A protein and the small-molecule ligand that binds it are described below.
Small molecule (SMILES): OC[C@H]1O[C@@H](O)[C@H](O)[C@@H](O)[C@@H]1O

Binding-site contacts:
Ligand atom O4 contacts residue GLY218 of chain 1.A at 3.6 Å.
Ligand atom C2 contacts residue HIS239 of chain 1.A at 3.7 Å.
Ligand atom C3 contacts residue GLY125 of chain 1.A at 4.2 Å.
Ligand atom C1 contacts residue GLU276 of chain 1.A at 3.1 Å.
Ligand atom O3 contacts residue GLY125 of chain 1.A at 3.1 Å.
Ligand atom O1 contacts residue ASN136 of chain 1.A at 3.3 Å (h-bond).
Ligand atom O3 contacts residue GLU236 of chain 1.A at 2.6 Å (salt-bridge).
Ligand atom O3 contacts residue ALA124 of chain 1.A at 3.8 Å.
Ligand atom O4 contacts residue LEU165 of chain 1.A at 4.0 Å.
Ligand atom C2 contacts residue THR135 of chain 1.A at 3.4 Å.
Ligand atom C3 contacts residue GLU236 of chain 1.A at 3.4 Å.
Ligand atom C6 contacts residue GLY218 of chain 1.A at 3.4 Å.
Ligand atom O5 contacts residue LEU217 of chain 1.A at 4.0 Å.
Ligand atom C2 contacts residue ALA124 of chain 1.A at 3.9 Å (hydrophobic).
Ligand atom O1 contacts residue THR135 of chain 1.A at 3.5 Å.
Ligand atom O6 contacts residue ASP164 of chain 1.A at 2.7 Å (salt-bridge).
Ligand atom O2 contacts residue THR135 of chain 1.A at 2.7 Å (h-bond).
Ligand atom O4 contacts residue ASP164 of chain 1.A at 2.6 Å (salt-bridge).
Ligand atom O3 contacts residue ASN163 of chain 1.A at 2.9 Å (h-bond).
Ligand atom C2 contacts residue GLY125 of chain 1.A at 4.1 Å.
Ligand atom O5 contacts residue GLU276 of chain 1.A at 3.6 Å (salt-bridge).
Ligand atom O3 contacts residue PRO126 of chain 1.A at 3.7 Å.
Ligand atom O5 contacts residue GLY216 of chain 1.A at 3.6 Å.
Ligand atom C2 contacts residue GLU236 of chain 1.A at 3.5 Å.
Ligand atom O1 contacts residue HIS239 of chain 1.A at 3.0 Å (h-bond).
Ligand atom O4 contacts residue ASN163 of chain 1.A at 3.5 Å (h-bond).
Ligand atom C5 contacts residue GLY218 of chain 1.A at 3.7 Å.
Ligand atom O1 contacts residue GLU276 of chain 1.A at 2.7 Å (salt-bridge).
Ligand atom C4 contacts residue ASN163 of chain 1.A at 4.1 Å.
Ligand atom C5 contacts residue LEU217 of chain 1.A at 3.6 Å (hydrophobic).
Ligand atom C6 contacts residue ASP164 of chain 1.A at 3.4 Å.
Ligand atom O6 contacts residue ALA124 of chain 1.A at 3.7 Å.
Ligand atom C6 contacts residue GLY216 of chain 1.A at 3.9 Å.
Ligand atom C6 contacts residue LEU217 of chain 1.A at 3.9 Å (hydrophobic).
Ligand atom O2 contacts residue PRO126 of chain 1.A at 4.1 Å.
Ligand atom O2 contacts residue HIS239 of chain 1.A at 2.9 Å (h-bond).
Ligand atom O2 contacts residue GLU236 of chain 1.A at 2.6 Å (salt-bridge).
Ligand atom C4 contacts residue ASP164 of chain 1.A at 3.2 Å.
Ligand atom C3 contacts residue ASN163 of chain 1.A at 4.0 Å.
Ligand atom C1 contacts residue HIS239 of chain 1.A at 3.4 Å.

Sequence of chain 1.A:
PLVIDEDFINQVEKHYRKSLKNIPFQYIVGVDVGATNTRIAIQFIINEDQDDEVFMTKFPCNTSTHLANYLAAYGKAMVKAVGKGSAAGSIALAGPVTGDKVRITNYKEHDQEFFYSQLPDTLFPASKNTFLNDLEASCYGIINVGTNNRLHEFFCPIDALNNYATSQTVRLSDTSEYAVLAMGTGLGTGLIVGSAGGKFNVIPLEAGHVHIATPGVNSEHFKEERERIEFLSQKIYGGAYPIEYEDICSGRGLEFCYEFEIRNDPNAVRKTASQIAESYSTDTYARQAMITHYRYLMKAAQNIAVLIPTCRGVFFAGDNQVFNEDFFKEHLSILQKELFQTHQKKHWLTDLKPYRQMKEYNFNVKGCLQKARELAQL